The protein below binds the small molecule below.
Small molecule (SMILES): O=C(Nc1cc(Nc2ccc3c(c2)CCCCC3=O)ccc1F)c1ccccc1

Sequence of chain 1.A:
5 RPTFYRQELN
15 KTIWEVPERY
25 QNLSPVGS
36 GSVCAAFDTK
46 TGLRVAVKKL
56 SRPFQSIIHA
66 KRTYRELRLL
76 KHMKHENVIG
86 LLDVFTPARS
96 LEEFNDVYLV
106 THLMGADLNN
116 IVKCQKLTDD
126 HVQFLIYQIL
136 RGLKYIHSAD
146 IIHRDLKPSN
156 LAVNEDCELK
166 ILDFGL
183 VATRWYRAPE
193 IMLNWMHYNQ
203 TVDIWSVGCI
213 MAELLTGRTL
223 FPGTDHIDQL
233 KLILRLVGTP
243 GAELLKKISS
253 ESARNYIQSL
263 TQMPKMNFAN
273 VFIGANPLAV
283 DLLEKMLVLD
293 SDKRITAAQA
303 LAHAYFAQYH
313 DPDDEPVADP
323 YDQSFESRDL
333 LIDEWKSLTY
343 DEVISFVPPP

Binding-site contacts:
Ligand atom CBB contacts residue GLU71 of chain 1.A at 3.8 Å.
Ligand atom FAC contacts residue GLU71 of chain 1.A at 3.4 Å.
Ligand atom OAA contacts residue MET109 of chain 1.A at 2.9 Å (h-bond).
Ligand atom CAG contacts residue PHE169 of chain 1.A at 3.8 Å (hydrophobic).
Ligand atom CAZ contacts residue ASP168 of chain 1.A at 3.5 Å.
Ligand atom NAT contacts residue LEU167 of chain 1.A at 3.5 Å.
Ligand atom CAI contacts residue THR106 of chain 1.A at 3.7 Å.
Ligand atom CAD contacts residue PHE169 of chain 1.A at 3.8 Å (hydrophobic).
Ligand atom CAM contacts residue LEU167 of chain 1.A at 3.6 Å (hydrophobic).
Ligand atom OAB contacts residue ASP168 of chain 1.A at 2.9 Å (salt-bridge).
Ligand atom FAC contacts residue LEU75 of chain 1.A at 3.2 Å.
Ligand atom CAK contacts residue ALA51 of chain 1.A at 3.5 Å (hydrophobic).
Ligand atom CAV contacts residue ASP168 of chain 1.A at 3.1 Å.
Ligand atom CAU contacts residue LEU108 of chain 1.A at 3.7 Å (hydrophobic).
Ligand atom CAI contacts residue LYS53 of chain 1.A at 3.8 Å.
Ligand atom OAA contacts residue ALA157 of chain 1.A at 3.4 Å.
Ligand atom CAN contacts residue ASP168 of chain 1.A at 3.8 Å.
Ligand atom CAE contacts residue PHE169 of chain 1.A at 3.5 Å (hydrophobic).
Ligand atom FAC contacts residue THR106 of chain 1.A at 3.9 Å.
Ligand atom OAA contacts residue LEU108 of chain 1.A at 3.7 Å.
Ligand atom NAS contacts residue GLU71 of chain 1.A at 3.1 Å (salt-bridge).
Ligand atom OAB contacts residue LEU167 of chain 1.A at 3.4 Å.
Ligand atom CAW contacts residue THR106 of chain 1.A at 3.9 Å.
Ligand atom CAW contacts residue LYS53 of chain 1.A at 3.7 Å.
Ligand atom CAL contacts residue ALA51 of chain 1.A at 3.8 Å (hydrophobic).
Ligand atom NAS contacts residue ASP168 of chain 1.A at 3.6 Å.
Ligand atom CAK contacts residue THR106 of chain 1.A at 3.8 Å.
Ligand atom CAH contacts residue ASP168 of chain 1.A at 3.4 Å.
Ligand atom CAQ contacts residue GLY110 of chain 1.A at 3.8 Å.
Ligand atom CAZ contacts residue GLU71 of chain 1.A at 3.8 Å.
Ligand atom CAX contacts residue LEU167 of chain 1.A at 3.5 Å (hydrophobic).
Ligand atom OAA contacts residue GLY110 of chain 1.A at 3.6 Å (h-bond).
Ligand atom NAS contacts residue LYS53 of chain 1.A at 3.9 Å.
Ligand atom CAH contacts residue GLU71 of chain 1.A at 3.3 Å.
Ligand atom CAG contacts residue ASP168 of chain 1.A at 3.8 Å.
Ligand atom CAJ contacts residue ALA51 of chain 1.A at 3.8 Å (hydrophobic).
Ligand atom CAF contacts residue GLU71 of chain 1.A at 3.7 Å.
Ligand atom CAL contacts residue HIS107 of chain 1.A at 3.7 Å.
Ligand atom CAQ contacts residue LEU108 of chain 1.A at 3.4 Å (hydrophobic).
Ligand atom FAC contacts residue LYS53 of chain 1.A at 3.9 Å.